Sequence of chain 46.C:
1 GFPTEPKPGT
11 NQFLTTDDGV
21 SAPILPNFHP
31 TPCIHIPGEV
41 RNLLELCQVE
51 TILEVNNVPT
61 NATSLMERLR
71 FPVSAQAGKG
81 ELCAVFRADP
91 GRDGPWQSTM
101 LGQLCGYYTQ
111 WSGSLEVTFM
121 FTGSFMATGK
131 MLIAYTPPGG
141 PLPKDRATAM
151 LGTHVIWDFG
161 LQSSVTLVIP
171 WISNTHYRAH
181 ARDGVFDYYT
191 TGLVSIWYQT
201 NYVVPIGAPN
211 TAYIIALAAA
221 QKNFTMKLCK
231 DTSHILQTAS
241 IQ

Sequence of chain 50.C:
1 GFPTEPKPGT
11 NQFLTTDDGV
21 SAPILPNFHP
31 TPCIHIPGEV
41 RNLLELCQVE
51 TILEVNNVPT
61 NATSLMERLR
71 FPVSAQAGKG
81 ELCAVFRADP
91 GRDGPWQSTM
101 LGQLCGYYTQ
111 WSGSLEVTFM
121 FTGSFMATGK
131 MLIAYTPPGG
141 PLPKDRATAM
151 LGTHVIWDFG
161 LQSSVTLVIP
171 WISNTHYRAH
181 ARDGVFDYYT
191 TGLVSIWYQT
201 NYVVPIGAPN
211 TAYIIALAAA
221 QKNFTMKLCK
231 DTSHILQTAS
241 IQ

Sequence of chain 50.A:
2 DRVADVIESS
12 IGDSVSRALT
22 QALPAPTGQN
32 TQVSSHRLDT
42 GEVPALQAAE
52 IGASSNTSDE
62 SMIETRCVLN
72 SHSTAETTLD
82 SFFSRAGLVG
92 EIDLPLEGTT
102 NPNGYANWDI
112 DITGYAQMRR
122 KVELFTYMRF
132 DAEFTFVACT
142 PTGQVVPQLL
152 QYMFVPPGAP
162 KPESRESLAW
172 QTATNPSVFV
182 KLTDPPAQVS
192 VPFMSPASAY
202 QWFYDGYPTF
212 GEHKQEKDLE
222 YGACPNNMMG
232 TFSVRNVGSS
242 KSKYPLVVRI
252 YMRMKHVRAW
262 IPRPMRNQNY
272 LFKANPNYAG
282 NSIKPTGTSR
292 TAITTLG

The small molecule below binds the protein below.
Small molecule (SMILES): Cc1cc(CCCCCCCOc2ccc(C3=NCCO3)cc2)on1

Binding-site contacts:
Ligand atom O1B contacts residue MET230 of chain 50.A at 4.0 Å.
Ligand atom C3C contacts residue PHE135 of chain 50.A at 3.8 Å (hydrophobic).
Ligand atom N3A contacts residue ASP112 of chain 50.A at 2.8 Å (salt-bridge).
Ligand atom C3B contacts residue ASN228 of chain 50.A at 4.0 Å.
Ligand atom C31 contacts residue VAL179 of chain 50.A at 3.5 Å (hydrophobic).
Ligand atom N2 contacts residue PHE233 of chain 50.A at 3.8 Å.
Ligand atom N2 contacts residue PHE155 of chain 50.A at 3.6 Å.
Ligand atom C31 contacts residue PRO177 of chain 50.A at 3.9 Å (hydrophobic).
Ligand atom C2A contacts residue TRP203 of chain 50.A at 3.6 Å (hydrophobic).
Ligand atom C7C contacts residue MET230 of chain 50.A at 4.0 Å (hydrophobic).
Ligand atom C4A contacts residue THR114 of chain 50.A at 3.6 Å.
Ligand atom C4 contacts residue VAL190 of chain 50.A at 3.8 Å (hydrophobic).
Ligand atom C5 contacts residue PHE233 of chain 50.A at 3.9 Å (hydrophobic).
Ligand atom O1 contacts residue PHE155 of chain 50.A at 3.5 Å.
Ligand atom C4C contacts residue PHE135 of chain 50.A at 3.7 Å (hydrophobic).
Ligand atom O1B contacts residue TYR201 of chain 50.A at 3.4 Å.
Ligand atom C5B contacts residue ILE111 of chain 50.A at 4.0 Å (hydrophobic).
Ligand atom C4B contacts residue ASN228 of chain 50.A at 4.0 Å.
Ligand atom C2C contacts residue VAL192 of chain 50.A at 3.7 Å (hydrophobic).
Ligand atom C2B contacts residue TRP203 of chain 50.A at 4.1 Å (hydrophobic).
Ligand atom C5 contacts residue PHE155 of chain 50.A at 3.9 Å (hydrophobic).
Ligand atom C4C contacts residue VAL192 of chain 50.A at 3.5 Å (hydrophobic).
Ligand atom C6C contacts residue TYR201 of chain 50.A at 4.0 Å (hydrophobic).
Ligand atom C2B contacts residue TYR201 of chain 50.A at 3.4 Å (hydrophobic).
Ligand atom C5A contacts residue ASN228 of chain 50.A at 4.0 Å.
Ligand atom C5C contacts residue ILE111 of chain 50.A at 3.7 Å (hydrophobic).
Ligand atom C4A contacts residue ASP112 of chain 50.A at 3.0 Å.
Ligand atom C3 contacts residue PHE155 of chain 50.A at 4.0 Å (hydrophobic).
Ligand atom O1 contacts residue PHE233 of chain 50.A at 3.1 Å.
Ligand atom O1A contacts residue TRP203 of chain 50.A at 3.3 Å.
Ligand atom C5B contacts residue ASP112 of chain 50.A at 3.9 Å.
Ligand atom C3B contacts residue TRP203 of chain 50.A at 3.2 Å (hydrophobic).
Ligand atom C4 contacts residue ILE24 of chain 50.C at 4.0 Å (hydrophobic).
Ligand atom C5C contacts residue PHE135 of chain 50.A at 3.5 Å (hydrophobic).
Ligand atom O1A contacts residue ASN228 of chain 50.A at 3.7 Å.
Ligand atom C5B contacts residue ILE113 of chain 50.A at 3.5 Å (hydrophobic).
Ligand atom C4B contacts residue TRP203 of chain 50.A at 3.6 Å (hydrophobic).
Ligand atom C6B contacts residue ILE113 of chain 50.A at 4.0 Å (hydrophobic).
Ligand atom C31 contacts residue ILE24 of chain 50.C at 3.6 Å (hydrophobic).
Ligand atom N3A contacts residue ILE113 of chain 50.A at 3.7 Å.